This small molecule binds to this protein.
Small molecule (SMILES): CC(=O)N[C@@H]1[C@@H](O)[C@H](O)[C@@H](CO)O[C@H]1O

Sequence of chain 1.C:
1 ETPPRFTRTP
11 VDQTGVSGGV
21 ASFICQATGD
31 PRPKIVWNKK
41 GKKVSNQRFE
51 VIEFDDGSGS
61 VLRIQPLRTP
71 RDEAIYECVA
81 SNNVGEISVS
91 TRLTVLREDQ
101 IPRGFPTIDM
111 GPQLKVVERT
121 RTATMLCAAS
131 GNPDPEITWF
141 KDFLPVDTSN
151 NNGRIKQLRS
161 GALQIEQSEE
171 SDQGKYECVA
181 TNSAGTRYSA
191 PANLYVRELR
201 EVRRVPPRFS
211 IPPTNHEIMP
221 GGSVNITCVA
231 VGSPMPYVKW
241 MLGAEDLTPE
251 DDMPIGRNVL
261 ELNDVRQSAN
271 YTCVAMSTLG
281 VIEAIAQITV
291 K

Binding-site contacts:
Ligand atom C7 contacts residue ASN270 of chain 1.C at 4.1 Å.
Ligand atom O7 contacts residue GLN287 of chain 1.C at 4.3 Å.
Ligand atom C4 contacts residue ASN270 of chain 1.C at 4.3 Å.
Ligand atom C5 contacts residue ASN270 of chain 1.C at 3.7 Å.
Ligand atom C1 contacts residue ASN270 of chain 1.C at 1.4 Å.
Ligand atom O6 contacts residue THR289 of chain 1.C at 4.1 Å.
Ligand atom O6 contacts residue ASN270 of chain 1.C at 3.6 Å.
Ligand atom C4 contacts residue GLN287 of chain 1.C at 4.1 Å.
Ligand atom N2 contacts residue GLN287 of chain 1.C at 4.4 Å.
Ligand atom C6 contacts residue SER268 of chain 1.C at 4.3 Å.
Ligand atom O5 contacts residue ASN270 of chain 1.C at 2.4 Å (h-bond).
Ligand atom C6 contacts residue ASN270 of chain 1.C at 4.4 Å.
Ligand atom C3 contacts residue ASN270 of chain 1.C at 3.8 Å.
Ligand atom C3 contacts residue GLN287 of chain 1.C at 4.3 Å.
Ligand atom C2 contacts residue ASN270 of chain 1.C at 2.5 Å.
Ligand atom C2 contacts residue GLN287 of chain 1.C at 3.5 Å.
Ligand atom C1 contacts residue GLN287 of chain 1.C at 3.9 Å.
Ligand atom O5 contacts residue GLN287 of chain 1.C at 3.6 Å.
Ligand atom C5 contacts residue GLN287 of chain 1.C at 4.4 Å.
Ligand atom N2 contacts residue ASN270 of chain 1.C at 2.9 Å (h-bond).
Ligand atom O6 contacts residue SER268 of chain 1.C at 3.3 Å (h-bond).